A small-molecule ligand and the protein it binds are described below.
Small molecule (SMILES): CC(=O)N[C@@H]1[C@@H](O)[C@H](O)[C@@H](CO)O[C@H]1O

Sequence of chain 1.E:
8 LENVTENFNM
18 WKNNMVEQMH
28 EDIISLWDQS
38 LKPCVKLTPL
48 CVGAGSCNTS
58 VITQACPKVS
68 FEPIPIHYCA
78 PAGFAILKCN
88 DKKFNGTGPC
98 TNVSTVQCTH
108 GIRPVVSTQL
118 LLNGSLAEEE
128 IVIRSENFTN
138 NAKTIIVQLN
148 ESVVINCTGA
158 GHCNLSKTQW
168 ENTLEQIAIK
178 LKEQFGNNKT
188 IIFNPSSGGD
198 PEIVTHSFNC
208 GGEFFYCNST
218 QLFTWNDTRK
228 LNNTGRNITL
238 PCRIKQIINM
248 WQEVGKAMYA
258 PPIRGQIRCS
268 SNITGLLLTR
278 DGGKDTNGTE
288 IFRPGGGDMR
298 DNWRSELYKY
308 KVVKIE

Binding-site contacts:
Ligand atom C1 contacts residue ASN229 of chain 1.E at 1.5 Å.
Ligand atom C5 contacts residue ASN229 of chain 1.E at 3.7 Å.
Ligand atom O4 contacts residue THR165 of chain 1.E at 4.0 Å.
Ligand atom C2 contacts residue ASN229 of chain 1.E at 2.5 Å.
Ligand atom C6 contacts residue ARG233 of chain 1.E at 3.4 Å.
Ligand atom C5 contacts residue GLY232 of chain 1.E at 4.4 Å.
Ligand atom O6 contacts residue LYS164 of chain 1.E at 4.0 Å.
Ligand atom O5 contacts residue ASN229 of chain 1.E at 2.4 Å (h-bond).
Ligand atom O7 contacts residue ASN229 of chain 1.E at 4.2 Å.
Ligand atom C5 contacts residue THR165 of chain 1.E at 4.4 Å.
Ligand atom C4 contacts residue ASN229 of chain 1.E at 4.3 Å.
Ligand atom C6 contacts residue GLY232 of chain 1.E at 3.6 Å.
Ligand atom O5 contacts residue GLY232 of chain 1.E at 3.9 Å.
Ligand atom O6 contacts residue GLY232 of chain 1.E at 2.3 Å (h-bond).
Ligand atom O6 contacts residue ASN229 of chain 1.E at 4.3 Å.
Ligand atom O6 contacts residue ARG233 of chain 1.E at 2.7 Å.
Ligand atom N2 contacts residue ASN229 of chain 1.E at 2.9 Å (h-bond).
Ligand atom O6 contacts residue ASN234 of chain 1.E at 4.3 Å.
Ligand atom C7 contacts residue ASN229 of chain 1.E at 3.9 Å.
Ligand atom C3 contacts residue ASN229 of chain 1.E at 3.8 Å.
Ligand atom C6 contacts residue THR165 of chain 1.E at 4.4 Å.